Sequence of chain 1.A:
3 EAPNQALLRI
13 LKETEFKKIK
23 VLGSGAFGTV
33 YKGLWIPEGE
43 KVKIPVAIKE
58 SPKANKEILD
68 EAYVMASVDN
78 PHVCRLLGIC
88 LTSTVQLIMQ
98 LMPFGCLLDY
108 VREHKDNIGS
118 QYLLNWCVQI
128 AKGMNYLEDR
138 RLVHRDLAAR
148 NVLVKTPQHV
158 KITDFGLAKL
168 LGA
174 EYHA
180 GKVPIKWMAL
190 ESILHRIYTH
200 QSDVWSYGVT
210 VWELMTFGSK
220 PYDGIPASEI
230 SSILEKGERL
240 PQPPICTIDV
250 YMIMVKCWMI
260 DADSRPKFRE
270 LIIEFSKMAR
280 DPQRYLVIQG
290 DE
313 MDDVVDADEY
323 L

This protein binds this small molecule.
Small molecule (SMILES): Cc1cc(C(=O)Nc2nc3cccc(C)c3n2[C@@H]2CCCCN(C(=O)C=CCN(C)C)C2)ccn1

Binding-site contacts:
Ligand atom N6 contacts residue LEU24 of chain 1.A at 3.6 Å.
Ligand atom C20 contacts residue PRO100 of chain 1.A at 3.2 Å (hydrophobic).
Ligand atom C20 contacts residue GLY102 of chain 1.A at 3.7 Å.
Ligand atom C14 contacts residue ALA49 of chain 1.A at 3.7 Å (hydrophobic).
Ligand atom N6 contacts residue MET99 of chain 1.A at 2.9 Å (h-bond).
Ligand atom C1 contacts residue ASP106 of chain 1.A at 3.8 Å.
Ligand atom O1 contacts residue MET99 of chain 1.A at 3.1 Å (h-bond).
Ligand atom C17 contacts residue THR160 of chain 1.A at 3.7 Å.
Ligand atom C2 contacts residue CYS103 of chain 1.A at 2.9 Å (hydrophobic).
Ligand atom C12 contacts residue ALA49 of chain 1.A at 3.6 Å (hydrophobic).
Ligand atom C18 contacts residue LEU150 of chain 1.A at 3.5 Å (hydrophobic).
Ligand atom N5 contacts residue THR160 of chain 1.A at 3.6 Å (h-bond).
Ligand atom C14 contacts residue LEU150 of chain 1.A at 3.7 Å (hydrophobic).
Ligand atom O2 contacts residue ASP106 of chain 1.A at 3.6 Å (salt-bridge).
Ligand atom O2 contacts residue CYS103 of chain 1.A at 1.8 Å (h-bond).
Ligand atom C5 contacts residue CYS103 of chain 1.A at 2.4 Å (hydrophobic).
Ligand atom N2 contacts residue CYS103 of chain 1.A at 3.6 Å (h-bond).
Ligand atom C7 contacts residue PHE29 of chain 1.A at 3.7 Å (hydrophobic).
Ligand atom C24 contacts residue LEU24 of chain 1.A at 3.5 Å (hydrophobic).
Ligand atom C3 contacts residue ASP106 of chain 1.A at 3.8 Å.
Ligand atom C14 contacts residue GLN97 of chain 1.A at 3.3 Å.
Ligand atom C19 contacts residue MET99 of chain 1.A at 3.3 Å (hydrophobic).
Ligand atom C13 contacts residue ALA49 of chain 1.A at 3.6 Å (hydrophobic).
Ligand atom C25 contacts residue GLY102 of chain 1.A at 3.7 Å.
Ligand atom C19 contacts residue GLY102 of chain 1.A at 3.8 Å.
Ligand atom C20 contacts residue LEU24 of chain 1.A at 3.8 Å (hydrophobic).
Ligand atom C8 contacts residue PHE29 of chain 1.A at 3.7 Å (hydrophobic).
Ligand atom C4 contacts residue CYS103 of chain 1.A at 2.6 Å (hydrophobic).
Ligand atom C3 contacts residue CYS103 of chain 1.A at 1.9 Å (hydrophobic).
Ligand atom C16 contacts residue LEU150 of chain 1.A at 3.8 Å (hydrophobic).
Ligand atom C21 contacts residue PRO100 of chain 1.A at 3.2 Å (hydrophobic).
Ligand atom C13 contacts residue LEU150 of chain 1.A at 3.4 Å (hydrophobic).
Ligand atom N5 contacts residue MET96 of chain 1.A at 3.4 Å (h-bond).
Ligand atom C20 contacts residue MET99 of chain 1.A at 3.2 Å (hydrophobic).
Ligand atom O1 contacts residue ALA49 of chain 1.A at 3.3 Å.
Ligand atom C15 contacts residue GLN97 of chain 1.A at 3.7 Å.
Ligand atom O1 contacts residue LEU98 of chain 1.A at 3.7 Å.
Ligand atom C19 contacts residue LEU24 of chain 1.A at 3.8 Å (hydrophobic).
Ligand atom C2 contacts residue ASP106 of chain 1.A at 3.4 Å.
Ligand atom O2 contacts residue GLY102 of chain 1.A at 3.8 Å.